Sequence of chain 1.FC:
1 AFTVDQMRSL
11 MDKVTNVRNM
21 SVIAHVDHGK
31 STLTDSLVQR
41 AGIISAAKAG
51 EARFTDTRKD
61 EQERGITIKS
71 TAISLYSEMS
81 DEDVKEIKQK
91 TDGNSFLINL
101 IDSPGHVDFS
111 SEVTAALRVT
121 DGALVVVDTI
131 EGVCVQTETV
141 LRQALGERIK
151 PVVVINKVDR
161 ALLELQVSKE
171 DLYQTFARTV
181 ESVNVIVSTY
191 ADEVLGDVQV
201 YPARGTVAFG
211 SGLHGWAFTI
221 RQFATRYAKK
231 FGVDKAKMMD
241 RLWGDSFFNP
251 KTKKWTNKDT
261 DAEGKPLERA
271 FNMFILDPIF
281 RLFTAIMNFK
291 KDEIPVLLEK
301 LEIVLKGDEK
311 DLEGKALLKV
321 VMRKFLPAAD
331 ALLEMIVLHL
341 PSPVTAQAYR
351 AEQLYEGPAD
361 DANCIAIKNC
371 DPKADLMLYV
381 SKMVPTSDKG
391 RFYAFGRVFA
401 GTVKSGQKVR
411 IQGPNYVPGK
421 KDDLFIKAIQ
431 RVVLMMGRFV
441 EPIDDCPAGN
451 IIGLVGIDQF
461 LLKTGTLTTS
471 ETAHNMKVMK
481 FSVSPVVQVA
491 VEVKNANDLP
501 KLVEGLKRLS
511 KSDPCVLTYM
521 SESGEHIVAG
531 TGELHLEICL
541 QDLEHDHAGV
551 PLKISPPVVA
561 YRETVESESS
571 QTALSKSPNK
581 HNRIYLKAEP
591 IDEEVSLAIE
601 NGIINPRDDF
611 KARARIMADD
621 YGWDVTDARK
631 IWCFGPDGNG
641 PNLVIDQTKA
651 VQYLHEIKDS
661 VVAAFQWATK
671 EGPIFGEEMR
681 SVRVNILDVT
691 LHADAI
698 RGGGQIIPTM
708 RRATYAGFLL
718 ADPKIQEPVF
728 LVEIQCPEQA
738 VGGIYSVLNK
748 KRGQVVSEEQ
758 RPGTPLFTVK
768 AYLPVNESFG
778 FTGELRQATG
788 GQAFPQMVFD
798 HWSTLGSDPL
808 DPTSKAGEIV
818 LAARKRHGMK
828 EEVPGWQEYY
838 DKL

Sequence of chain 1.JB:
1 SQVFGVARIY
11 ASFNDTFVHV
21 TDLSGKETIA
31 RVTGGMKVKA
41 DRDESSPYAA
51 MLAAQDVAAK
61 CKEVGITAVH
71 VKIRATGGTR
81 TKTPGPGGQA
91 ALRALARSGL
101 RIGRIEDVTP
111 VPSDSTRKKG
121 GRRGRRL

Binding-site contacts:
Ligand atom N3 contacts residue DDE697 of chain 1.FC at 3.7 Å.
Ligand atom C4 contacts residue DDE697 of chain 1.FC at 4.3 Å.
Ligand atom C6 contacts residue DDE697 of chain 1.FC at 4.2 Å.
Ligand atom O2' contacts residue DDE697 of chain 1.FC at 4.3 Å.
Ligand atom C1' contacts residue DDE697 of chain 1.FC at 4.5 Å.
Ligand atom O4 contacts residue DDE697 of chain 1.FC at 4.1 Å.
Ligand atom OP1 contacts residue LEU127 of chain 1.JB at 2.9 Å (h-bond).
Ligand atom N1 contacts residue DDE697 of chain 1.FC at 4.3 Å.
Ligand atom O2 contacts residue DDE697 of chain 1.FC at 4.3 Å.
Ligand atom C2 contacts residue DDE697 of chain 1.FC at 4.0 Å.
Ligand atom P contacts residue LEU127 of chain 1.JB at 4.2 Å.

A protein and the small-molecule ligand that binds it are described below.
Small molecule (SMILES): Nc1ccn([C@@H]2O[C@H](COP(=O)=O)[C@@H](O[P](=O)(O)OC[C@H]3O[C@@H](n4cnc5c(N)ncnc54)[C@H](O)[C@@H]3O[P](=O)(O)OC[C@H]3O[C@@H](n4cnc5c(N)ncnc54)[C@H](O)[C@@H]3O[P](=O)(O)OC[C@H]3O[C@@H](n4ccc(=O)[nH]c4=O)[C@H](O)[C@@H]3O[P](=O)(O)OC[C@H]3O[C@@H](n4ccc(=O)[nH]c4=O)[C@H](O)[C@@H]3O[P](=O)(O)OC[C@H]3O[C@@H](n4ccc(=O)[nH]c4=O)[C@H](O)[C@@H]3O[P](=O)(O)OC[C@H]3O[C@@H](n4ccc(=O)[nH]c4=O)[C@H](O)[C@@H]3O)[C@H]2O)c(=O)n1